Sequence of chain 1.A:
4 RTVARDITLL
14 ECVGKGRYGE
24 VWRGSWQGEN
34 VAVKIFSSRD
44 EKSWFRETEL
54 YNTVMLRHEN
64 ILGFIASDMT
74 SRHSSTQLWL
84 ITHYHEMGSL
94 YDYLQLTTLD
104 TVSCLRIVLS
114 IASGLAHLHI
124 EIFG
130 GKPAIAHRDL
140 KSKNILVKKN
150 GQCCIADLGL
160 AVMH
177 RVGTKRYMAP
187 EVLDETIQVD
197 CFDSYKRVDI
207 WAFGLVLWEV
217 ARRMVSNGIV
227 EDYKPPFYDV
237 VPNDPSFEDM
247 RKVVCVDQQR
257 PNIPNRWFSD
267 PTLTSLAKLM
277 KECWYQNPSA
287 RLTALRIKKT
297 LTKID

This protein binds this small molecule.
Small molecule (SMILES): O=C1CCCCN1

Binding-site contacts:
Ligand atom C04 contacts residue HIS120 of chain 1.A at 3.5 Å.
Ligand atom N03 contacts residue LEU59 of chain 1.A at 3.9 Å.
Ligand atom O05 contacts residue HIS120 of chain 1.A at 2.8 Å (h-bond).
Ligand atom O05 contacts residue ARG60 of chain 1.A at 2.9 Å (salt-bridge).
Ligand atom C07 contacts residue ILE125 of chain 1.A at 4.1 Å (hydrophobic).
Ligand atom C04 contacts residue MET58 of chain 1.A at 3.9 Å (hydrophobic).
Ligand atom O05 contacts residue LEU59 of chain 1.A at 3.4 Å.
Ligand atom C08 contacts residue GLY130 of chain 1.A at 3.9 Å.
Ligand atom C04 contacts residue LYS131 of chain 1.A at 4.5 Å.
Ligand atom C02 contacts residue MET58 of chain 1.A at 3.7 Å (hydrophobic).
Ligand atom C04 contacts residue LEU59 of chain 1.A at 4.0 Å (hydrophobic).
Ligand atom C04 contacts residue ARG60 of chain 1.A at 3.7 Å.
Ligand atom C06 contacts residue LYS131 of chain 1.A at 3.9 Å.
Ligand atom C02 contacts residue GLY130 of chain 1.A at 3.9 Å.
Ligand atom C06 contacts residue ILE125 of chain 1.A at 4.1 Å (hydrophobic).
Ligand atom C07 contacts residue GLY130 of chain 1.A at 3.7 Å.
Ligand atom N03 contacts residue VAL57 of chain 1.A at 4.0 Å.
Ligand atom C06 contacts residue HIS120 of chain 1.A at 3.6 Å.
Ligand atom C07 contacts residue LYS131 of chain 1.A at 4.4 Å.
Ligand atom N03 contacts residue MET58 of chain 1.A at 2.9 Å (h-bond).
Ligand atom C02 contacts residue VAL57 of chain 1.A at 4.1 Å (hydrophobic).
Ligand atom N03 contacts residue ARG60 of chain 1.A at 3.9 Å.
Ligand atom O05 contacts residue MET58 of chain 1.A at 4.0 Å.